A protein and the small-molecule ligand that binds it are described below.
Small molecule (SMILES): O=C(O)COc1cc(F)ccc1C(=S)NCc1ccc(Br)cc1F

Sequence of chain 1.A:
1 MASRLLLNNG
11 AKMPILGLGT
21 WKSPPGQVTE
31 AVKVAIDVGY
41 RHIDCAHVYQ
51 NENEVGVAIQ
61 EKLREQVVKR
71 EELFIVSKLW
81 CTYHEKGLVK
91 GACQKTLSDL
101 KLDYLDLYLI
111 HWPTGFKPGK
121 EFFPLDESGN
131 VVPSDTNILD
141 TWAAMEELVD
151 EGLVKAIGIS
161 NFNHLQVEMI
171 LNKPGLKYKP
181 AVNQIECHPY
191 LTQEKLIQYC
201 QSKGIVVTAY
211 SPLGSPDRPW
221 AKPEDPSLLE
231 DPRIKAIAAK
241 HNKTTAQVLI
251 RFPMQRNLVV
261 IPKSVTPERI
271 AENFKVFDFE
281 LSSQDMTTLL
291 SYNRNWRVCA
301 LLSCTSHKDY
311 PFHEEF

Binding-site contacts:
Ligand atom C27 contacts residue LEU301 of chain 1.A at 3.0 Å (hydrophobic).
Ligand atom C5 contacts residue TRP21 of chain 1.A at 3.3 Å (hydrophobic).
Ligand atom O34 contacts residue NAP1 of chain 1.B at 3.3 Å.
Ligand atom C28 contacts residue TYR310 of chain 1.A at 3.1 Å (hydrophobic).
Ligand atom F14 contacts residue TRP112 of chain 1.A at 3.1 Å.
Ligand atom O34 contacts residue TRP112 of chain 1.A at 2.3 Å.
Ligand atom F14 contacts residue ALA300 of chain 1.A at 2.5 Å.
Ligand atom C6 contacts residue PHE123 of chain 1.A at 3.3 Å (hydrophobic).
Ligand atom C26 contacts residue LEU301 of chain 1.A at 3.4 Å (hydrophobic).
Ligand atom O33 contacts residue NAP1 of chain 1.B at 2.8 Å.
Ligand atom BR8 contacts residue PHE116 of chain 1.A at 3.4 Å.
Ligand atom O33 contacts residue HIS111 of chain 1.A at 2.0 Å.
Ligand atom C24 contacts residue LEU301 of chain 1.A at 3.1 Å (hydrophobic).
Ligand atom C26 contacts residue TRP80 of chain 1.A at 3.1 Å (hydrophobic).
Ligand atom C11 contacts residue TRP220 of chain 1.A at 3.3 Å (hydrophobic).
Ligand atom C26 contacts residue PHE123 of chain 1.A at 3.1 Å (hydrophobic).
Ligand atom S16 contacts residue PHE123 of chain 1.A at 3.3 Å.
Ligand atom C27 contacts residue TRP112 of chain 1.A at 3.3 Å (hydrophobic).
Ligand atom C28 contacts residue LEU301 of chain 1.A at 3.3 Å (hydrophobic).
Ligand atom C3 contacts residue PHE123 of chain 1.A at 3.0 Å (hydrophobic).
Ligand atom O33 contacts residue TYR49 of chain 1.A at 2.1 Å.
Ligand atom C32 contacts residue HIS111 of chain 1.A at 2.7 Å.
Ligand atom C6 contacts residue VAL48 of chain 1.A at 3.4 Å (hydrophobic).
Ligand atom C32 contacts residue NAP1 of chain 1.B at 2.8 Å.
Ligand atom S16 contacts residue LEU301 of chain 1.A at 2.8 Å.
Ligand atom F9 contacts residue TRP21 of chain 1.A at 3.3 Å.
Ligand atom C20 contacts residue NAP1 of chain 1.B at 2.9 Å.
Ligand atom F9 contacts residue TYR49 of chain 1.A at 2.6 Å.
Ligand atom C29 contacts residue PHE123 of chain 1.A at 3.3 Å (hydrophobic).
Ligand atom C29 contacts residue TRP80 of chain 1.A at 3.2 Å (hydrophobic).
Ligand atom BR8 contacts residue TRP112 of chain 1.A at 3.4 Å.
Ligand atom F14 contacts residue LEU301 of chain 1.A at 2.9 Å.
Ligand atom C32 contacts residue TYR49 of chain 1.A at 3.0 Å (hydrophobic).
Ligand atom BR8 contacts residue THR114 of chain 1.A at 2.4 Å.
Ligand atom C2 contacts residue TRP21 of chain 1.A at 3.1 Å (hydrophobic).
Ligand atom O15 contacts residue TRP21 of chain 1.A at 3.4 Å.
Ligand atom C2 contacts residue TYR49 of chain 1.A at 3.2 Å (hydrophobic).
Ligand atom O34 contacts residue HIS111 of chain 1.A at 2.8 Å.
Ligand atom C5 contacts residue VAL48 of chain 1.A at 3.1 Å (hydrophobic).
Ligand atom F9 contacts residue VAL48 of chain 1.A at 2.7 Å.